Sequence of chain 1.A:
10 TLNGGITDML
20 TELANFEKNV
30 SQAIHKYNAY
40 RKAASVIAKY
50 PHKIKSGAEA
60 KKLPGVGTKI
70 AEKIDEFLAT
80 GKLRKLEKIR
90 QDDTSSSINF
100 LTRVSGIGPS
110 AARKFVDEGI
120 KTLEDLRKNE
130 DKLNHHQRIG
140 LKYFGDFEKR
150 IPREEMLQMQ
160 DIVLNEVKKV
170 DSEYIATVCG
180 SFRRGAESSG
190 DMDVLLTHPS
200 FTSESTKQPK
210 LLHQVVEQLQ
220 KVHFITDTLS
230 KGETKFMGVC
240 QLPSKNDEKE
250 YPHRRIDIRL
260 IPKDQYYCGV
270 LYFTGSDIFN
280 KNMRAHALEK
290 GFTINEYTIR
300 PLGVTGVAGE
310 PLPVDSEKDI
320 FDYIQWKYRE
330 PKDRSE

A protein and the small-molecule ligand that binds it are described below.
Small molecule (SMILES): Nc1nc2c(ncn2[C@H]2C[C@H](O)[C@@H](CO[P](=O)(O)O[P](=O)(O)[C@@H](Cl)P(=O)(O)O)O2)c(=O)[nH]1

Binding-site contacts:
Ligand atom O1G contacts residue MG1 of chain 1.E at 2.2 Å.
Ligand atom PG contacts residue MG1 of chain 1.E at 3.3 Å.
Ligand atom O2G contacts residue GLY189 of chain 1.A at 2.9 Å (h-bond).
Ligand atom PA contacts residue MG1 of chain 1.E at 3.3 Å.
Ligand atom PG contacts residue SER180 of chain 1.A at 3.7 Å.
Ligand atom O2B contacts residue ASP192 of chain 1.A at 3.0 Å (salt-bridge).
Ligand atom O3' contacts residue ARG183 of chain 1.A at 3.6 Å (salt-bridge).
Ligand atom C2' contacts residue GLY274 of chain 1.A at 3.5 Å.
Ligand atom C5 contacts residue ASP276 of chain 1.A at 3.5 Å.
Ligand atom O3G contacts residue SER188 of chain 1.A at 3.3 Å.
Ligand atom O1B contacts residue ARG183 of chain 1.A at 2.9 Å (salt-bridge).
Ligand atom N3 contacts residue ASN279 of chain 1.A at 3.1 Å (h-bond).
Ligand atom O1A contacts residue ASP190 of chain 1.A at 3.0 Å (salt-bridge).
Ligand atom C4' contacts residue PHE272 of chain 1.A at 3.4 Å (hydrophobic).
Ligand atom PB contacts residue MG1 of chain 1.E at 3.1 Å.
Ligand atom O1A contacts residue MG1 of chain 1.E at 2.0 Å.
Ligand atom O1A contacts residue ASP192 of chain 1.A at 2.9 Å (salt-bridge).
Ligand atom O3G contacts residue MG1 of chain 1.E at 3.5 Å.
Ligand atom O3' contacts residue THR273 of chain 1.A at 3.3 Å (h-bond).
Ligand atom PG contacts residue GLY189 of chain 1.A at 3.6 Å.
Ligand atom O1A contacts residue NA1 of chain 1.F at 3.1 Å (h-bond).
Ligand atom O4' contacts residue PHE272 of chain 1.A at 3.7 Å.
Ligand atom O3G contacts residue SER180 of chain 1.A at 2.4 Å (h-bond).
Ligand atom N7 contacts residue ASP276 of chain 1.A at 3.3 Å.
Ligand atom N3 contacts residue TYR271 of chain 1.A at 3.5 Å.
Ligand atom O3' contacts residue GLY274 of chain 1.A at 3.3 Å.
Ligand atom O3' contacts residue PHE272 of chain 1.A at 3.6 Å (h-bond).
Ligand atom O2B contacts residue GLY179 of chain 1.A at 3.0 Å.
Ligand atom C1' contacts residue TYR271 of chain 1.A at 3.4 Å (hydrophobic).
Ligand atom C5' contacts residue ASP192 of chain 1.A at 3.3 Å.
Ligand atom O2B contacts residue SER180 of chain 1.A at 3.1 Å (h-bond).
Ligand atom O3G contacts residue GLY189 of chain 1.A at 3.2 Å (h-bond).
Ligand atom N2 contacts residue ARG283 of chain 1.A at 3.3 Å.
Ligand atom O2B contacts residue MG1 of chain 1.E at 2.2 Å.
Ligand atom C2' contacts residue TYR271 of chain 1.A at 3.3 Å (hydrophobic).
Ligand atom O3A contacts residue MG1 of chain 1.E at 3.6 Å.
Ligand atom C8 contacts residue ASP276 of chain 1.A at 3.6 Å.
Ligand atom O1G contacts residue ASP190 of chain 1.A at 2.8 Å (salt-bridge).
Ligand atom C2' contacts residue ASN279 of chain 1.A at 3.5 Å.
Ligand atom N2 contacts residue ASN279 of chain 1.A at 3.6 Å.